Sequence of chain 1.C:
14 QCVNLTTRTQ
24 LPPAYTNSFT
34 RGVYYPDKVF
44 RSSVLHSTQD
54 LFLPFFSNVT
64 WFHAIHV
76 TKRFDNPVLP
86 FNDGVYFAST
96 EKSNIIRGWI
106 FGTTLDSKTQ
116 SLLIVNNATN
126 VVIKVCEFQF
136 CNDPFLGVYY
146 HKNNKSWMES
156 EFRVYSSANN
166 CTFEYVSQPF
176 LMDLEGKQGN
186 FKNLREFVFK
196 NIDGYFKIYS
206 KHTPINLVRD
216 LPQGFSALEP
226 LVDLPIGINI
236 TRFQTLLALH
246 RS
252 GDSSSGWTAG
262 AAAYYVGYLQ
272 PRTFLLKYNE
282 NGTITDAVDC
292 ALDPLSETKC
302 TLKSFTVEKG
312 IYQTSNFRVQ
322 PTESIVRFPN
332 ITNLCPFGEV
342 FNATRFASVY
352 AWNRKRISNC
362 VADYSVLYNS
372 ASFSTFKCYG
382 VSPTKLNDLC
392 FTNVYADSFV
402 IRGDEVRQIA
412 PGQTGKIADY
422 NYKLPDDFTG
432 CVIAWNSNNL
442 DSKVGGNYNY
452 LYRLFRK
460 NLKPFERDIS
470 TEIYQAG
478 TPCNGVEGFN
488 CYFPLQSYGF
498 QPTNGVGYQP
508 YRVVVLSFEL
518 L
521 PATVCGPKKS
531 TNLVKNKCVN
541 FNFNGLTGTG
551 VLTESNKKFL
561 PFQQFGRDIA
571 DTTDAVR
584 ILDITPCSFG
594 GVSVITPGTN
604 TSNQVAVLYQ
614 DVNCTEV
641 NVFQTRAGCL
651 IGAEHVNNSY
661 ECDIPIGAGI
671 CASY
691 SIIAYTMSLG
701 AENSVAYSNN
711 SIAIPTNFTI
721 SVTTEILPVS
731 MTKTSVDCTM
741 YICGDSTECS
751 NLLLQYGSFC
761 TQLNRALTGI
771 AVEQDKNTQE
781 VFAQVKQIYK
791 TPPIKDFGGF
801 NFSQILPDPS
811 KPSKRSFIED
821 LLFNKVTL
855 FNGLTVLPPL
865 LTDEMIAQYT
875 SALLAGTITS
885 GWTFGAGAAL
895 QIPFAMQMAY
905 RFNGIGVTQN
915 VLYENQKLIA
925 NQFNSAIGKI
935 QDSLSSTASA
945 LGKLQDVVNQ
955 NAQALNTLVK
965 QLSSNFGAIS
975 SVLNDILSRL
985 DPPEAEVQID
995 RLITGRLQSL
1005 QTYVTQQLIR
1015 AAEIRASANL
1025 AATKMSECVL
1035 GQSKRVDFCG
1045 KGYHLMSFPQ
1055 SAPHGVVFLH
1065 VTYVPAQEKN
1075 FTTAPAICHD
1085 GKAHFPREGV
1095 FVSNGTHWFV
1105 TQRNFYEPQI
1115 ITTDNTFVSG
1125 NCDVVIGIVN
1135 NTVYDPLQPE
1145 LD

This small molecule binds to this protein.
Small molecule (SMILES): CC(=O)N[C@@H]1[C@@H](O)[C@H](O)[C@@H](CO)O[C@H]1O

Binding-site contacts:
Ligand atom N2 contacts residue ASN801 of chain 1.C at 2.9 Å (h-bond).
Ligand atom C8 contacts residue ASN801 of chain 1.C at 4.2 Å.
Ligand atom O5 contacts residue SER803 of chain 1.C at 4.0 Å.
Ligand atom C6 contacts residue GLN804 of chain 1.C at 3.1 Å.
Ligand atom C7 contacts residue ASN801 of chain 1.C at 3.6 Å.
Ligand atom C2 contacts residue ASN801 of chain 1.C at 2.4 Å.
Ligand atom O5 contacts residue GLN804 of chain 1.C at 3.9 Å.
Ligand atom C3 contacts residue SER803 of chain 1.C at 4.3 Å.
Ligand atom C2 contacts residue SER803 of chain 1.C at 4.2 Å.
Ligand atom C3 contacts residue ASN801 of chain 1.C at 3.8 Å.
Ligand atom C5 contacts residue ASN801 of chain 1.C at 3.7 Å.
Ligand atom O6 contacts residue GLN804 of chain 1.C at 3.0 Å (h-bond).
Ligand atom C4 contacts residue ASN801 of chain 1.C at 4.2 Å.
Ligand atom C5 contacts residue SER803 of chain 1.C at 4.1 Å.
Ligand atom C1 contacts residue ASN801 of chain 1.C at 1.4 Å.
Ligand atom O5 contacts residue ASN801 of chain 1.C at 2.4 Å (h-bond).
Ligand atom C5 contacts residue GLN804 of chain 1.C at 3.9 Å.
Ligand atom N2 contacts residue SER803 of chain 1.C at 4.3 Å.
Ligand atom C1 contacts residue SER803 of chain 1.C at 3.3 Å.
Ligand atom O7 contacts residue ASN801 of chain 1.C at 3.9 Å.